This small molecule binds to this protein.
Small molecule (SMILES): Cc1ccc2c(N)ncnc2c1

Binding-site contacts:
Ligand atom C4 contacts residue ARG347 of chain 1.A at 4.3 Å.
Ligand atom C3 contacts residue ARG347 of chain 1.A at 3.4 Å.
Ligand atom C1 contacts residue SER345 of chain 1.A at 4.4 Å.
Ligand atom C4 contacts residue SER280 of chain 1.A at 3.5 Å.
Ligand atom C9 contacts residue ARG277 of chain 1.A at 3.7 Å.
Ligand atom C7 contacts residue ARG347 of chain 1.A at 3.6 Å.
Ligand atom N3 contacts residue LYS276 of chain 1.A at 4.2 Å.
Ligand atom C8 contacts residue ARG347 of chain 1.A at 4.1 Å.
Ligand atom C2 contacts residue ARG277 of chain 1.A at 3.6 Å.
Ligand atom C4 contacts residue GLY344 of chain 1.A at 4.0 Å.
Ligand atom C1 contacts residue GLY344 of chain 1.A at 3.5 Å.
Ligand atom C5 contacts residue ARG277 of chain 1.A at 3.6 Å.
Ligand atom C5 contacts residue SER280 of chain 1.A at 3.8 Å.
Ligand atom C2 contacts residue GLY344 of chain 1.A at 3.9 Å.
Ligand atom C4 contacts residue LYS276 of chain 1.A at 4.2 Å.
Ligand atom N1 contacts residue SER345 of chain 1.A at 4.0 Å.
Ligand atom C1 contacts residue ARG277 of chain 1.A at 4.3 Å.
Ligand atom N2 contacts residue ILE348 of chain 1.A at 4.4 Å.
Ligand atom C5 contacts residue GLY344 of chain 1.A at 4.4 Å.
Ligand atom N3 contacts residue SER280 of chain 1.A at 2.8 Å (h-bond).
Ligand atom C6 contacts residue ARG277 of chain 1.A at 3.7 Å.
Ligand atom C2 contacts residue ARG347 of chain 1.A at 4.1 Å.
Ligand atom C6 contacts residue ARG347 of chain 1.A at 3.6 Å.
Ligand atom C7 contacts residue ARG277 of chain 1.A at 3.9 Å.
Ligand atom C3 contacts residue ARG277 of chain 1.A at 3.7 Å.
Ligand atom N3 contacts residue ARG277 of chain 1.A at 3.8 Å.
Ligand atom N2 contacts residue SER345 of chain 1.A at 4.0 Å.
Ligand atom N3 contacts residue ARG347 of chain 1.A at 3.9 Å.
Ligand atom C4 contacts residue ILE348 of chain 1.A at 3.8 Å (hydrophobic).
Ligand atom C9 contacts residue ARG347 of chain 1.A at 3.5 Å.
Ligand atom N1 contacts residue GLY344 of chain 1.A at 3.7 Å.
Ligand atom C6 contacts residue SER280 of chain 1.A at 4.0 Å.
Ligand atom C5 contacts residue ARG347 of chain 1.A at 3.9 Å.
Ligand atom N2 contacts residue LYS276 of chain 1.A at 4.0 Å.
Ligand atom N2 contacts residue GLY344 of chain 1.A at 3.6 Å (h-bond).
Ligand atom N3 contacts residue GLY344 of chain 1.A at 4.5 Å.

Sequence of chain 1.A:
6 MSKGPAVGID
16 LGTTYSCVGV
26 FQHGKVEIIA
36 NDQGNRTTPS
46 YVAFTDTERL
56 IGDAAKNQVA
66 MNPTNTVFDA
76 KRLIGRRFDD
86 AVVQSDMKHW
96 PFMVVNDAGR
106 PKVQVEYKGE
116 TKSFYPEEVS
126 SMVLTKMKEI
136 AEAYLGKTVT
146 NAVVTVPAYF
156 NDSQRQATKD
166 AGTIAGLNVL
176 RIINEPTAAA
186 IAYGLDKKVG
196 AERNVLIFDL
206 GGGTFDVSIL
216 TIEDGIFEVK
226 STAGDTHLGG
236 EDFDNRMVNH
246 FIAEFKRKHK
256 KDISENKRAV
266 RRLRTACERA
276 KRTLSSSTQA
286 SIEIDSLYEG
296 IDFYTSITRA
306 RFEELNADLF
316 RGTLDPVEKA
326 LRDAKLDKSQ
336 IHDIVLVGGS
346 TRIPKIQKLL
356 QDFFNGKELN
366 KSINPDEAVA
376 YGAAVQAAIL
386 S